Binding-site contacts:
Ligand atom CAL contacts residue LEU113 of chain 1.C at 3.5 Å (hydrophobic).
Ligand atom CAH contacts residue TYR87 of chain 1.C at 3.1 Å (hydrophobic).
Ligand atom CAP contacts residue GLN79 of chain 1.D at 3.5 Å.
Ligand atom NBD contacts residue GLN79 of chain 1.D at 3.5 Å (h-bond).
Ligand atom OAC contacts residue TYR144 of chain 1.D at 3.6 Å.
Ligand atom NAV contacts residue GLU205 of chain 1.D at 2.8 Å (salt-bridge).
Ligand atom OAC contacts residue THR143 of chain 1.D at 3.7 Å.
Ligand atom OAE contacts residue GLN79 of chain 1.D at 2.8 Å (h-bond).
Ligand atom CBA contacts residue PHE145 of chain 1.D at 3.6 Å (hydrophobic).
Ligand atom OAD contacts residue MET176 of chain 1.D at 3.1 Å.
Ligand atom CL1 contacts residue PHE91 of chain 1.C at 3.6 Å.
Ligand atom CAK contacts residue TYR144 of chain 1.D at 3.6 Å (hydrophobic).
Ligand atom CAI contacts residue TYR87 of chain 1.C at 3.2 Å (hydrophobic).
Ligand atom CAA contacts residue ASP105 of chain 1.D at 3.2 Å.
Ligand atom OAW contacts residue LEU113 of chain 1.C at 3.5 Å.
Ligand atom CAS contacts residue GLN79 of chain 1.D at 3.0 Å.
Ligand atom CAY contacts residue ILE80 of chain 1.D at 3.7 Å (hydrophobic).
Ligand atom CAX contacts residue GLN79 of chain 1.D at 3.7 Å.
Ligand atom NAV contacts residue TYR144 of chain 1.D at 3.7 Å.
Ligand atom CAQ contacts residue GLN79 of chain 1.D at 3.7 Å.
Ligand atom CAM contacts residue LEU113 of chain 1.C at 3.2 Å (hydrophobic).
Ligand atom CL1 contacts residue PRO47 of chain 1.D at 3.5 Å.
Ligand atom CAK contacts residue LEU113 of chain 1.C at 3.7 Å (hydrophobic).
Ligand atom OAC contacts residue MET176 of chain 1.D at 2.9 Å (h-bond).
Ligand atom CAT contacts residue SER110 of chain 1.C at 3.4 Å.
Ligand atom CAM contacts residue SER110 of chain 1.C at 3.7 Å.
Ligand atom CAR contacts residue GLN79 of chain 1.D at 2.8 Å.
Ligand atom SBE contacts residue GLU205 of chain 1.D at 3.6 Å.
Ligand atom CBA contacts residue GLU205 of chain 1.D at 3.5 Å.
Ligand atom CBB contacts residue LEU113 of chain 1.C at 3.1 Å (hydrophobic).
Ligand atom CAN contacts residue TYR87 of chain 1.C at 3.5 Å (hydrophobic).
Ligand atom CAU contacts residue ILE111 of chain 1.C at 3.2 Å (hydrophobic).
Ligand atom OAD contacts residue GLU205 of chain 1.D at 3.5 Å (salt-bridge).
Ligand atom NAV contacts residue PHE145 of chain 1.D at 3.4 Å (h-bond).
Ligand atom CAK contacts residue PHE145 of chain 1.D at 3.7 Å (hydrophobic).
Ligand atom CAJ contacts residue GLU205 of chain 1.D at 3.3 Å.
Ligand atom OAC contacts residue LEU174 of chain 1.D at 3.5 Å (h-bond).
Ligand atom CAM contacts residue PRO146 of chain 1.D at 3.7 Å (hydrophobic).
Ligand atom OAD contacts residue SER177 of chain 1.D at 3.3 Å (h-bond).
Ligand atom CAB contacts residue TYR144 of chain 1.D at 3.4 Å (hydrophobic).

The small molecule below binds the protein below.
Small molecule (SMILES): CCCCN(CCc1ccc(Cl)c(Cl)c1)C[C@H](O)COc1ccc(NS(C)(=O)=O)cc1

Sequence of chain 1.D:
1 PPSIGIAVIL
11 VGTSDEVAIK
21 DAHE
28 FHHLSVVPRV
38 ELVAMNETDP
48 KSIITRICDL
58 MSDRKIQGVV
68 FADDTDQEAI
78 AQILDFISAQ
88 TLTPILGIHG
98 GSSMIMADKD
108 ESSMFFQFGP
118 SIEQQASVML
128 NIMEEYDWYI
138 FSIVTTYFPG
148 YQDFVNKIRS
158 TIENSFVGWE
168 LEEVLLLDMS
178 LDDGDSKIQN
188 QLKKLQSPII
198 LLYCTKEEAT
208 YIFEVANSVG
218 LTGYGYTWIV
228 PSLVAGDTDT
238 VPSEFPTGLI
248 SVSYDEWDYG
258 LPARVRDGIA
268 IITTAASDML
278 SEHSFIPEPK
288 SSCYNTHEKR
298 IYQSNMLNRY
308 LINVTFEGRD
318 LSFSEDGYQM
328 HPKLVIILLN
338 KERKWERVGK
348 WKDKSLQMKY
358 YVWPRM

Sequence of chain 1.C:
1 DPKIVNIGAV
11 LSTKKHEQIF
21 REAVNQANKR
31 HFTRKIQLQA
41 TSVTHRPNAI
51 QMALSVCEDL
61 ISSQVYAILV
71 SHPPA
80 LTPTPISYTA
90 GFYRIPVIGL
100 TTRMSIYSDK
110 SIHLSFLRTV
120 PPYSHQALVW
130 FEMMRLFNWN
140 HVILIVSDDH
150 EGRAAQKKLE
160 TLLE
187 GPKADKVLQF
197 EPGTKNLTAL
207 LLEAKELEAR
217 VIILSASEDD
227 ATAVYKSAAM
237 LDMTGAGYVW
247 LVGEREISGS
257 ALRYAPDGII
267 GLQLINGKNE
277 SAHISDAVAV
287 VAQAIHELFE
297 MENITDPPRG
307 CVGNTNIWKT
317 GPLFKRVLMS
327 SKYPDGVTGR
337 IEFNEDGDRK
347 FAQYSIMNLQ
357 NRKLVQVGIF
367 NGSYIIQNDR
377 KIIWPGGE